Sequence of chain 1.B:
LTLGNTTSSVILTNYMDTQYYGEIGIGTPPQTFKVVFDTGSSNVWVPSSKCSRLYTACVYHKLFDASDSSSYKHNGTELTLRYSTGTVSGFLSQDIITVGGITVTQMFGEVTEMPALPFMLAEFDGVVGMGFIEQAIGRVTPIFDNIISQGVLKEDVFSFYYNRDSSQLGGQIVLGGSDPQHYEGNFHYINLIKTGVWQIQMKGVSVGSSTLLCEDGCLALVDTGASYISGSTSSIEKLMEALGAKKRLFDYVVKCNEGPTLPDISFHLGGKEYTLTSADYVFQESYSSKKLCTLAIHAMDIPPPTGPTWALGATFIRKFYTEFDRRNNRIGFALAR

A protein and the small-molecule ligand that binds it are described below.
Small molecule (SMILES): COCCCOc1cc(C[C@@H](C[C@H](N)[C@@H](O)C[C@H](C(=O)NCC(C)(C)C(N)=O)C(C)C)C(C)C)ccc1OC

Binding-site contacts:
Ligand atom C33 contacts residue ARG82 of chain 1.B at 3.7 Å.
Ligand atom O31 contacts residue TYR83 of chain 1.B at 3.3 Å.
Ligand atom C3 contacts residue GLY228 of chain 1.B at 3.5 Å.
Ligand atom C33 contacts residue TYR83 of chain 1.B at 3.6 Å (hydrophobic).
Ligand atom C1 contacts residue THR227 of chain 1.B at 3.4 Å.
Ligand atom C35 contacts residue GLY40 of chain 1.B at 3.4 Å.
Ligand atom C23 contacts residue ASP38 of chain 1.B at 3.7 Å.
Ligand atom O38 contacts residue GLN135 of chain 1.B at 3.5 Å (h-bond).
Ligand atom C3 contacts residue VAL36 of chain 1.B at 3.6 Å (hydrophobic).
Ligand atom O24 contacts residue ASP38 of chain 1.B at 2.6 Å (salt-bridge).
Ligand atom C20 contacts residue ASP38 of chain 1.B at 3.3 Å.
Ligand atom N22 contacts residue ASP226 of chain 1.B at 2.8 Å (salt-bridge).
Ligand atom C14 contacts residue LEU121 of chain 1.B at 3.6 Å (hydrophobic).
Ligand atom C30 contacts residue GLY40 of chain 1.B at 3.6 Å.
Ligand atom N22 contacts residue ASP38 of chain 1.B at 3.3 Å (salt-bridge).
Ligand atom O24 contacts residue GLY40 of chain 1.B at 3.1 Å.
Ligand atom C8 contacts residue GLY228 of chain 1.B at 3.5 Å.
Ligand atom O2 contacts residue GLN19 of chain 1.B at 3.2 Å.
Ligand atom C11 contacts residue PRO118 of chain 1.B at 3.6 Å (hydrophobic).
Ligand atom O6 contacts residue GLN19 of chain 1.B at 3.6 Å.
Ligand atom C5 contacts residue SER230 of chain 1.B at 3.5 Å.
Ligand atom C1 contacts residue ALA229 of chain 1.B at 3.5 Å (hydrophobic).
Ligand atom C14 contacts residue ALA122 of chain 1.B at 3.5 Å (hydrophobic).
Ligand atom C18 contacts residue ASP38 of chain 1.B at 3.6 Å.
Ligand atom C19 contacts residue VAL127 of chain 1.B at 3.6 Å (hydrophobic).
Ligand atom C26 contacts residue GLY40 of chain 1.B at 3.5 Å.
Ligand atom C14 contacts residue PRO118 of chain 1.B at 3.7 Å (hydrophobic).
Ligand atom C16 contacts residue GLY228 of chain 1.B at 3.4 Å.
Ligand atom N32 contacts residue GLY40 of chain 1.B at 2.9 Å (h-bond).
Ligand atom N22 contacts residue GLY228 of chain 1.B at 3.1 Å (h-bond).
Ligand atom O31 contacts residue SER84 of chain 1.B at 3.1 Å (h-bond).
Ligand atom O2 contacts residue TYR20 of chain 1.B at 3.0 Å (h-bond).
Ligand atom C5 contacts residue THR18 of chain 1.B at 3.2 Å.
Ligand atom N39 contacts residue ARG82 of chain 1.B at 3.2 Å (salt-bridge).
Ligand atom O24 contacts residue SER41 of chain 1.B at 3.6 Å.
Ligand atom C36 contacts residue ARG82 of chain 1.B at 3.5 Å.
Ligand atom C18 contacts residue VAL36 of chain 1.B at 3.7 Å (hydrophobic).
Ligand atom C25 contacts residue ASP226 of chain 1.B at 3.5 Å.
Ligand atom C18 contacts residue VAL127 of chain 1.B at 3.6 Å (hydrophobic).
Ligand atom O2 contacts residue THR18 of chain 1.B at 3.5 Å (h-bond).